Sequence of chain 1.D:
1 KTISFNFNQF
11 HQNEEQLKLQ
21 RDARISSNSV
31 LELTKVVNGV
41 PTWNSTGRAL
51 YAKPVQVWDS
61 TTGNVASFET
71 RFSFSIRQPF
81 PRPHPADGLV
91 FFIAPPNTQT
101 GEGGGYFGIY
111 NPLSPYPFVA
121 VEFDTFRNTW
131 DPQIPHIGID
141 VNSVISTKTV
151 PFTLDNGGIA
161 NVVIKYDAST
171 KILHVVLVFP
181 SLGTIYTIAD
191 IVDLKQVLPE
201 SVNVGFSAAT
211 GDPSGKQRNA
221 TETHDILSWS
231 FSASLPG

Binding-site contacts:
Ligand atom O5 contacts residue ASN44 of chain 1.D at 2.4 Å (h-bond).
Ligand atom C7 contacts residue PRO213 of chain 1.D at 4.4 Å (hydrophobic).
Ligand atom N2 contacts residue ASN44 of chain 1.D at 2.9 Å (h-bond).
Ligand atom O6 contacts residue ARG21 of chain 1.D at 3.2 Å (salt-bridge).
Ligand atom C3 contacts residue ASN44 of chain 1.D at 3.8 Å.
Ligand atom C1 contacts residue ASN44 of chain 1.D at 1.4 Å.
Ligand atom C5 contacts residue ASN44 of chain 1.D at 3.7 Å.
Ligand atom C7 contacts residue ASN44 of chain 1.D at 3.5 Å.
Ligand atom C4 contacts residue ASN44 of chain 1.D at 4.2 Å.
Ligand atom C6 contacts residue ARG21 of chain 1.D at 4.3 Å.
Ligand atom O7 contacts residue ASN44 of chain 1.D at 3.5 Å (h-bond).
Ligand atom C2 contacts residue ASN44 of chain 1.D at 2.5 Å.
Ligand atom C1 contacts residue PRO213 of chain 1.D at 4.4 Å (hydrophobic).
Ligand atom N2 contacts residue PRO213 of chain 1.D at 4.0 Å.

This protein binds this small molecule.
Small molecule (SMILES): CC(=O)N[C@H]1[C@H](O[C@H]2[C@H](O[C@@H]3O[C@@H](C)[C@@H](O)[C@@H](O)[C@@H]3O)[C@@H](NC(C)=O)CO[C@@H]2CO)O[C@H](CO)[C@@H](O[C@@H]2O[C@H](CO)[C@@H](O)[C@H](O)[C@@H]2O)[C@@H]1O